Sequence of chain 1.C:
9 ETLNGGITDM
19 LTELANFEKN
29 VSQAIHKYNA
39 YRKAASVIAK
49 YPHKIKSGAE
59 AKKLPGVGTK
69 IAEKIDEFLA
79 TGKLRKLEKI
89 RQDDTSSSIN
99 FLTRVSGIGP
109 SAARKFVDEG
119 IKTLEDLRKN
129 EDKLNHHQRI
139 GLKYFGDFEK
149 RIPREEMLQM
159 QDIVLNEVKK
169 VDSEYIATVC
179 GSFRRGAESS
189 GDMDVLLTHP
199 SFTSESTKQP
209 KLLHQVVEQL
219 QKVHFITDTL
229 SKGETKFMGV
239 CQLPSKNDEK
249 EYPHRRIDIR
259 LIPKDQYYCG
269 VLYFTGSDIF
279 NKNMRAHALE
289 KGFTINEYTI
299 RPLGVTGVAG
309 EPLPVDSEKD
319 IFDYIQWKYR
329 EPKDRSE

A protein and the small-molecule ligand that binds it are described below.
Small molecule (SMILES): Cc1cn([C@H]2C[C@H](O[P](=O)(O)OC[C@H]3O[C@@H](n4cnc5c(N)ncnc54)C[C@@H]3O[P](=O)(O)OC[C@H]3O[C@@H](n4cnc5c(=O)nc(N)[nH]c54)C[C@@H]3O[P](=O)(O)OC[C@H]3O[C@@H](n4cnc5c(N)ncnc54)C[C@@H]3OP(=O)(O)O)[C@@H](CO[P](=O)(O)O[C@H]3C[C@H](n4cc(C)c(=O)[nH]c4=O)O[C@@H]3CO[P](=O)(O)O[C@H]3C[C@H](n4cnc5c(N)ncnc54)O[C@@H]3CO[P](=O)(O)O[C@H]3C[C@H](n4ccc(N)nc4=O)O[C@@H]3CO)O2)c(=O)[nH]c1=O

Binding-site contacts:
Ligand atom OP1 contacts residue GLY231 of chain 1.C at 3.3 Å.
Ligand atom C6 contacts residue DC2 of chain 1.B at 2.9 Å.
Ligand atom C4 contacts residue DA4 of chain 1.B at 2.9 Å.
Ligand atom O2 contacts residue DG7 of chain 1.B at 3.0 Å (h-bond).
Ligand atom C6 contacts residue DT1 of chain 1.B at 3.2 Å.
Ligand atom N1 contacts residue DT3 of chain 1.B at 2.6 Å (h-bond).
Ligand atom C4 contacts residue DA5 of chain 1.B at 3.0 Å.
Ligand atom C6 contacts residue DA5 of chain 1.B at 3.4 Å.
Ligand atom N1 contacts residue DT1 of chain 1.B at 2.5 Å (h-bond).
Ligand atom O5' contacts residue GLY231 of chain 1.C at 3.0 Å.
Ligand atom N6 contacts residue DT1 of chain 1.B at 2.6 Å (h-bond).
Ligand atom C2 contacts residue DC2 of chain 1.B at 3.4 Å.
Ligand atom OP1 contacts residue LYS230 of chain 1.C at 3.2 Å (salt-bridge).
Ligand atom N3 contacts residue DA4 of chain 1.B at 2.3 Å (h-bond).
Ligand atom N1 contacts residue DT6 of chain 1.B at 2.6 Å (h-bond).
Ligand atom N1 contacts residue DC2 of chain 1.B at 2.7 Å (h-bond).
Ligand atom O2 contacts residue DA5 of chain 1.B at 3.2 Å.
Ligand atom C2 contacts residue DT1 of chain 1.B at 3.1 Å.
Ligand atom N2 contacts residue DC2 of chain 1.B at 3.1 Å (h-bond).
Ligand atom OP1 contacts residue THR233 of chain 1.C at 2.9 Å (h-bond).
Ligand atom C2 contacts residue DA5 of chain 1.B at 3.3 Å.
Ligand atom O2 contacts residue DA4 of chain 1.B at 3.0 Å.
Ligand atom N3 contacts residue DA5 of chain 1.B at 2.3 Å (h-bond).
Ligand atom N3 contacts residue DG7 of chain 1.B at 3.1 Å (h-bond).
Ligand atom O4 contacts residue DA4 of chain 1.B at 2.7 Å (h-bond).
Ligand atom O4 contacts residue DT3 of chain 1.B at 3.2 Å (h-bond).
Ligand atom O4 contacts residue DA5 of chain 1.B at 2.4 Å (h-bond).
Ligand atom C2 contacts residue DG7 of chain 1.B at 3.0 Å.
Ligand atom N4 contacts residue DG7 of chain 1.B at 3.3 Å (h-bond).
Ligand atom OP1 contacts residue GLU232 of chain 1.C at 2.9 Å (salt-bridge).
Ligand atom C2 contacts residue DT6 of chain 1.B at 2.8 Å.
Ligand atom C2 contacts residue DT3 of chain 1.B at 3.0 Å.
Ligand atom N3 contacts residue DG7 of chain 1.B at 3.1 Å (h-bond).
Ligand atom C2 contacts residue DA4 of chain 1.B at 3.3 Å.
Ligand atom N6 contacts residue DT6 of chain 1.B at 3.2 Å (h-bond).
Ligand atom N6 contacts residue DA5 of chain 1.B at 2.8 Å (h-bond).
Ligand atom O6 contacts residue DC2 of chain 1.B at 2.3 Å (h-bond).
Ligand atom C2 contacts residue DA4 of chain 1.B at 3.3 Å.
Ligand atom N1 contacts residue DG7 of chain 1.B at 3.3 Å (h-bond).
Ligand atom N6 contacts residue DT3 of chain 1.B at 3.3 Å (h-bond).